Sequence of chain 1.D:
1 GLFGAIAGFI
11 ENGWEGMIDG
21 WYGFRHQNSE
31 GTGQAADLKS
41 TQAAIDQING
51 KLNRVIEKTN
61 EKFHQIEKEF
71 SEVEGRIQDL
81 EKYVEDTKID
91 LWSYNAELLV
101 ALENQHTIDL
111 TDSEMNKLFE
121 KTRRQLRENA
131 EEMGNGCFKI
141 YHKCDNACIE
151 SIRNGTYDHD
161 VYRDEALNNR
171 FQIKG

Binding-site contacts:
Ligand atom O7 contacts residue ASN154 of chain 1.D at 3.1 Å (h-bond).
Ligand atom O5 contacts residue GLU150 of chain 1.D at 3.4 Å (salt-bridge).
Ligand atom O6 contacts residue GLU150 of chain 1.D at 3.7 Å.
Ligand atom O5 contacts residue SER151 of chain 1.D at 3.9 Å.
Ligand atom O7 contacts residue GLU150 of chain 1.D at 4.4 Å.
Ligand atom O5 contacts residue ASN154 of chain 1.D at 2.4 Å (h-bond).
Ligand atom C6 contacts residue GLU150 of chain 1.D at 3.9 Å.
Ligand atom C2 contacts residue ASN154 of chain 1.D at 2.4 Å.
Ligand atom N2 contacts residue ASN154 of chain 1.D at 2.9 Å (h-bond).
Ligand atom C5 contacts residue ASN154 of chain 1.D at 3.7 Å.
Ligand atom C5 contacts residue ALA147 of chain 1.D at 4.3 Å (hydrophobic).
Ligand atom N2 contacts residue THR156 of chain 1.D at 3.9 Å.
Ligand atom C4 contacts residue ASN154 of chain 1.D at 4.2 Å.
Ligand atom O5 contacts residue THR156 of chain 1.D at 4.4 Å.
Ligand atom C7 contacts residue THR156 of chain 1.D at 4.4 Å.
Ligand atom C2 contacts residue GLU150 of chain 1.D at 4.3 Å.
Ligand atom C2 contacts residue THR156 of chain 1.D at 4.3 Å.
Ligand atom C1 contacts residue THR156 of chain 1.D at 3.5 Å.
Ligand atom C8 contacts residue ASN154 of chain 1.D at 4.4 Å.
Ligand atom C1 contacts residue ASN154 of chain 1.D at 1.4 Å.
Ligand atom C7 contacts residue ASN154 of chain 1.D at 3.2 Å.
Ligand atom C1 contacts residue GLU150 of chain 1.D at 3.7 Å.
Ligand atom C3 contacts residue ASN154 of chain 1.D at 3.7 Å.
Ligand atom C6 contacts residue ALA147 of chain 1.D at 3.7 Å (hydrophobic).
Ligand atom C1 contacts residue SER151 of chain 1.D at 4.1 Å.
Ligand atom C8 contacts residue THR156 of chain 1.D at 4.2 Å.

The protein below binds the small molecule below.
Small molecule (SMILES): CC(=O)N[C@@H]1[C@@H](O)[C@H](O)[C@@H](CO)O[C@H]1O